The small molecule below binds the protein below.
Small molecule (SMILES): Nc1ncnc2c1ncn2[C@@H]1O[C@H](CO[P](=O)(O)O[P](=O)(O)OC[C@H]2O[C@@H](O)[C@H](O)[C@@H]2O)[C@@H](O)[C@H]1O

Binding-site contacts:
Ligand atom C8 contacts residue TYR302 of chain 1.C at 3.3 Å (hydrophobic).
Ligand atom O2A contacts residue GLY340 of chain 1.C at 3.3 Å.
Ligand atom O5' contacts residue ASN186 of chain 1.C at 2.9 Å (h-bond).
Ligand atom O1B contacts residue GLY342 of chain 1.C at 3.5 Å (h-bond).
Ligand atom O1A contacts residue ARG365 of chain 1.C at 2.3 Å (salt-bridge).
Ligand atom C4 contacts residue ALA184 of chain 1.C at 3.6 Å (hydrophobic).
Ligand atom C5D contacts residue THR343 of chain 1.C at 3.6 Å.
Ligand atom O2B contacts residue GLY342 of chain 1.C at 2.8 Å (h-bond).
Ligand atom C5D contacts residue GLY342 of chain 1.C at 3.7 Å.
Ligand atom PA contacts residue ARG365 of chain 1.C at 3.4 Å.
Ligand atom O2' contacts residue TYR302 of chain 1.C at 3.2 Å.
Ligand atom O1A contacts residue GLY183 of chain 1.C at 3.3 Å.
Ligand atom C4' contacts residue ASN186 of chain 1.C at 3.7 Å.
Ligand atom C2 contacts residue ALA184 of chain 1.C at 3.7 Å (hydrophobic).
Ligand atom C1' contacts residue LYS185 of chain 1.C at 3.7 Å.
Ligand atom C5D contacts residue GLY182 of chain 1.C at 3.3 Å.
Ligand atom O4D contacts residue GLY182 of chain 1.C at 3.0 Å (h-bond).
Ligand atom O2B contacts residue PRO341 of chain 1.C at 3.4 Å (h-bond).
Ligand atom N7 contacts residue TYR302 of chain 1.C at 3.4 Å.
Ligand atom O1D contacts residue THR181 of chain 1.C at 3.0 Å (h-bond).
Ligand atom N3 contacts residue ALA184 of chain 1.C at 3.4 Å.
Ligand atom O4' contacts residue LYS185 of chain 1.C at 3.4 Å.
Ligand atom O3A contacts residue ALA184 of chain 1.C at 3.7 Å.
Ligand atom PA contacts residue ASN186 of chain 1.C at 3.3 Å.
Ligand atom C2' contacts residue TYR302 of chain 1.C at 3.6 Å (hydrophobic).
Ligand atom O2A contacts residue ARG365 of chain 1.C at 3.7 Å.
Ligand atom O2A contacts residue PRO341 of chain 1.C at 3.3 Å.
Ligand atom O3A contacts residue GLY183 of chain 1.C at 3.6 Å.
Ligand atom O4D contacts residue THR181 of chain 1.C at 3.5 Å (h-bond).
Ligand atom C4D contacts residue GLY182 of chain 1.C at 3.5 Å.
Ligand atom N9 contacts residue TYR302 of chain 1.C at 3.5 Å.
Ligand atom PB contacts residue GLY342 of chain 1.C at 3.5 Å.
Ligand atom C6 contacts residue TYR302 of chain 1.C at 3.7 Å (hydrophobic).
Ligand atom C5' contacts residue ASN186 of chain 1.C at 3.3 Å.
Ligand atom O2B contacts residue GLY340 of chain 1.C at 2.9 Å (h-bond).
Ligand atom O1A contacts residue ASN186 of chain 1.C at 2.8 Å (h-bond).
Ligand atom O1D contacts residue ARG309 of chain 1.C at 2.8 Å (salt-bridge).
Ligand atom C5 contacts residue TYR302 of chain 1.C at 3.6 Å (hydrophobic).
Ligand atom C4 contacts residue TYR302 of chain 1.C at 3.6 Å (hydrophobic).
Ligand atom O2B contacts residue THR343 of chain 1.C at 3.0 Å (h-bond).

Sequence of chain 1.C:
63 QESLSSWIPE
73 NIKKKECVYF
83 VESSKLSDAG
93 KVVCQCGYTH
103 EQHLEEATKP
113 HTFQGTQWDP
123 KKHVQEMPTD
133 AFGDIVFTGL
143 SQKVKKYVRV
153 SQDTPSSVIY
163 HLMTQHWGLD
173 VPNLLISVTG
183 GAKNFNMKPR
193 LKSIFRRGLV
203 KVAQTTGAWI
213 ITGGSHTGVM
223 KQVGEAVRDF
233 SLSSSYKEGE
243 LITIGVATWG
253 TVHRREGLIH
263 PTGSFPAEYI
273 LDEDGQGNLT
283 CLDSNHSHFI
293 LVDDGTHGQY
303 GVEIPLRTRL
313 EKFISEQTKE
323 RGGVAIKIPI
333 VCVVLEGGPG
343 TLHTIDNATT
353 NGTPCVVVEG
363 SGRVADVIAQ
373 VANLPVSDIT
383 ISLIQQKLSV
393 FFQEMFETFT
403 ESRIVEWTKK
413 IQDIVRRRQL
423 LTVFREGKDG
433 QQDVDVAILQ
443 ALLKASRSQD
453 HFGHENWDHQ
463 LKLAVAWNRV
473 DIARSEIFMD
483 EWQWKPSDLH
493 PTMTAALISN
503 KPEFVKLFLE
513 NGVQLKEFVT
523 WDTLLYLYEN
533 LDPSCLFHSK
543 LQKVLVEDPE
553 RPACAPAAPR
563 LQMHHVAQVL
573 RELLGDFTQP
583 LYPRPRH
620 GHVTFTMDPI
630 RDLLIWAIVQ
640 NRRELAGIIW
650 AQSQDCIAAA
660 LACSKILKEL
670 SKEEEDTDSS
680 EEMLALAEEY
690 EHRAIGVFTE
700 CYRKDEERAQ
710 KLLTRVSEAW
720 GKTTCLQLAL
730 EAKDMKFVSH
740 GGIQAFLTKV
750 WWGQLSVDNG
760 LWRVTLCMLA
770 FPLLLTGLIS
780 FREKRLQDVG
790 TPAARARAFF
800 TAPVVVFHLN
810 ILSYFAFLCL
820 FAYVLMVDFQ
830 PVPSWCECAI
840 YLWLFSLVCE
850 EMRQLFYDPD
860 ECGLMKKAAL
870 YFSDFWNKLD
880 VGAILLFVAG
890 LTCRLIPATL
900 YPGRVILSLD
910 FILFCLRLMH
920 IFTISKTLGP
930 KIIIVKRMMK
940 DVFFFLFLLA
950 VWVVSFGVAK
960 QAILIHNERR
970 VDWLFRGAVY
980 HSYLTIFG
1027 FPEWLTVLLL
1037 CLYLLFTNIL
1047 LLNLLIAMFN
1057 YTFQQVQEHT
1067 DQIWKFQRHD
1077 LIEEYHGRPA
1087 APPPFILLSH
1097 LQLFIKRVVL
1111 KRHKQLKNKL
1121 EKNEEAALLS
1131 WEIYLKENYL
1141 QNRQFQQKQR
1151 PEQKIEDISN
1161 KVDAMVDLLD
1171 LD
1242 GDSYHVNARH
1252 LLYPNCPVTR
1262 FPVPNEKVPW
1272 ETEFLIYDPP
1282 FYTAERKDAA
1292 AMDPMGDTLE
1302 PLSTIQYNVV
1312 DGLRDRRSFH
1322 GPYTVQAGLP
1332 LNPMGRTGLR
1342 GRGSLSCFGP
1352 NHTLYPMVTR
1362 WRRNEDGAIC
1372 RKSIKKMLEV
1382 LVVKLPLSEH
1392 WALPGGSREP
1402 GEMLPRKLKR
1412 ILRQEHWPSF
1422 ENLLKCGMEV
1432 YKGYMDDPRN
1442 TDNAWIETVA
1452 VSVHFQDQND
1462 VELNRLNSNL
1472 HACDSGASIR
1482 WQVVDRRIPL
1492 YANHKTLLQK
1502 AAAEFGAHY